Sequence of chain 1.B:
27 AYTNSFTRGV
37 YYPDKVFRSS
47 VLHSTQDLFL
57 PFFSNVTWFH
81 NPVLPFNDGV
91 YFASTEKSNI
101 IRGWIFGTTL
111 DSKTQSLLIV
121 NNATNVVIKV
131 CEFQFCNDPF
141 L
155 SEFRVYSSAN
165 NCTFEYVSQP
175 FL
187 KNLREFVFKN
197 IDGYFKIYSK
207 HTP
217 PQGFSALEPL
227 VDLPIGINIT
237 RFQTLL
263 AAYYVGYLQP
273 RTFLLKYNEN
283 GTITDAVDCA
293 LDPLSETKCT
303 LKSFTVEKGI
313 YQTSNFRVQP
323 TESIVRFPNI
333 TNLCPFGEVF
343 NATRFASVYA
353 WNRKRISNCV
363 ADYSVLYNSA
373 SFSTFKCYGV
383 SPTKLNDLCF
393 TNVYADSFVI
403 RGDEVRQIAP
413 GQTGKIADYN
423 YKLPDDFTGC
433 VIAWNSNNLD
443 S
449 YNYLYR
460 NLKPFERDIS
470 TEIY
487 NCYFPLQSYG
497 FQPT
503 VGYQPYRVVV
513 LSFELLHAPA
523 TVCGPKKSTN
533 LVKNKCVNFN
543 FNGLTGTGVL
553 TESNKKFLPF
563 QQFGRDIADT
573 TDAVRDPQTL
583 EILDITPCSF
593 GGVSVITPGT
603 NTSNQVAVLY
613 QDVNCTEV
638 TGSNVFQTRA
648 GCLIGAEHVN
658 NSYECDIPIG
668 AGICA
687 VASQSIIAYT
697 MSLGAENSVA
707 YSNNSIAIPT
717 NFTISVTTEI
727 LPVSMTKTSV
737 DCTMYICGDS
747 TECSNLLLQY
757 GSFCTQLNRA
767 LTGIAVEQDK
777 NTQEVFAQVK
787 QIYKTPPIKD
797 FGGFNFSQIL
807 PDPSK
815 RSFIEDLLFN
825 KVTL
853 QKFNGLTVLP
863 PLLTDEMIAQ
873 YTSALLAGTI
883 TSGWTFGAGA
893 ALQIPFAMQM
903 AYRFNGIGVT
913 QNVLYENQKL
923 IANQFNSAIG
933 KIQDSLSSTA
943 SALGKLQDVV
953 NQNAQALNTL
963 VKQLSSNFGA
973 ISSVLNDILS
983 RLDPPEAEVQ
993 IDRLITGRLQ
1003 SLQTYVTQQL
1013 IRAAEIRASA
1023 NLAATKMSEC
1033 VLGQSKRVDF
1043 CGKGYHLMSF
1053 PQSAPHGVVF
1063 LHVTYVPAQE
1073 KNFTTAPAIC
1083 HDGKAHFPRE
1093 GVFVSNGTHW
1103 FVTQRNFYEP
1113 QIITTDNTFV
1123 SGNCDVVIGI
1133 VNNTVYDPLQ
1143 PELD

Binding-site contacts:
Ligand atom C6 contacts residue ASN1134 of chain 1.B at 4.4 Å.
Ligand atom C4 contacts residue ASN1134 of chain 1.B at 4.2 Å.
Ligand atom C8 contacts residue ASN1134 of chain 1.B at 4.5 Å.
Ligand atom C2 contacts residue ASN1134 of chain 1.B at 2.4 Å.
Ligand atom C7 contacts residue ASN1134 of chain 1.B at 3.3 Å.
Ligand atom O5 contacts residue ASN1134 of chain 1.B at 2.3 Å (h-bond).
Ligand atom O7 contacts residue ASN1134 of chain 1.B at 3.4 Å (h-bond).
Ligand atom C1 contacts residue ASN1134 of chain 1.B at 1.4 Å.
Ligand atom C3 contacts residue ASN1134 of chain 1.B at 3.7 Å.
Ligand atom N2 contacts residue ASN1134 of chain 1.B at 2.9 Å (h-bond).
Ligand atom C5 contacts residue ASN1134 of chain 1.B at 3.6 Å.

This protein binds this small molecule.
Small molecule (SMILES): CC(=O)N[C@H]1[C@H](O[C@H]2[C@H](O)[C@@H](NC(C)=O)CO[C@@H]2CO)O[C@H](CO)[C@@H](O)[C@@H]1O